Sequence of chain 1.M:
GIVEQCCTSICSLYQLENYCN

Sequence of chain 1.Q:
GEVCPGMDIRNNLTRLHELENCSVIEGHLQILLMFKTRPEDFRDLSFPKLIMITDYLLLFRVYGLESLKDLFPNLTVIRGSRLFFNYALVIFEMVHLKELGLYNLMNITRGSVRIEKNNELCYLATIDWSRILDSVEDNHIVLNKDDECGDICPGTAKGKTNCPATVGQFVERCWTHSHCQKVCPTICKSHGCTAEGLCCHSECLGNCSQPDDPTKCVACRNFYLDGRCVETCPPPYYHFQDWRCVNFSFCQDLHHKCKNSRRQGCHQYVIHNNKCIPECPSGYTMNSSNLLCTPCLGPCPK

The small molecule below binds the protein below.
Small molecule (SMILES): CC(=O)N[C@@H]1[C@@H](O)[C@H](O)[C@@H](CO)O[C@H]1O

Binding-site contacts:
Ligand atom O7 contacts residue ASN16 of chain 1.Q at 3.1 Å (h-bond).
Ligand atom C4 contacts residue ASN16 of chain 1.Q at 4.3 Å.
Ligand atom C7 contacts residue ASN16 of chain 1.Q at 3.3 Å.
Ligand atom C8 contacts residue THR18 of chain 1.Q at 4.3 Å.
Ligand atom O6 contacts residue ASN21 of chain 1.M at 3.7 Å.
Ligand atom C2 contacts residue ASN16 of chain 1.Q at 2.5 Å.
Ligand atom C1 contacts residue ASN16 of chain 1.Q at 1.4 Å.
Ligand atom N2 contacts residue ASN16 of chain 1.Q at 2.9 Å (h-bond).
Ligand atom C3 contacts residue ASN16 of chain 1.Q at 3.7 Å.
Ligand atom C7 contacts residue THR18 of chain 1.Q at 4.3 Å.
Ligand atom C2 contacts residue THR18 of chain 1.Q at 4.4 Å.
Ligand atom C1 contacts residue THR18 of chain 1.Q at 4.0 Å.
Ligand atom O5 contacts residue ASN16 of chain 1.Q at 2.4 Å (h-bond).
Ligand atom N2 contacts residue THR18 of chain 1.Q at 3.6 Å.
Ligand atom C5 contacts residue ASN16 of chain 1.Q at 3.7 Å.